The small molecule below binds the protein below.
Small molecule (SMILES): CC(=O)N[C@H]1[C@H](O[C@H]2[C@H](O)[C@@H](NC(C)=O)CO[C@@H]2CO)O[C@H](CO)[C@@H](O[C@@H]2O[C@H](CO)[C@@H](O)[C@H](O)[C@@H]2O)[C@@H]1O

Sequence of chain 1.B:
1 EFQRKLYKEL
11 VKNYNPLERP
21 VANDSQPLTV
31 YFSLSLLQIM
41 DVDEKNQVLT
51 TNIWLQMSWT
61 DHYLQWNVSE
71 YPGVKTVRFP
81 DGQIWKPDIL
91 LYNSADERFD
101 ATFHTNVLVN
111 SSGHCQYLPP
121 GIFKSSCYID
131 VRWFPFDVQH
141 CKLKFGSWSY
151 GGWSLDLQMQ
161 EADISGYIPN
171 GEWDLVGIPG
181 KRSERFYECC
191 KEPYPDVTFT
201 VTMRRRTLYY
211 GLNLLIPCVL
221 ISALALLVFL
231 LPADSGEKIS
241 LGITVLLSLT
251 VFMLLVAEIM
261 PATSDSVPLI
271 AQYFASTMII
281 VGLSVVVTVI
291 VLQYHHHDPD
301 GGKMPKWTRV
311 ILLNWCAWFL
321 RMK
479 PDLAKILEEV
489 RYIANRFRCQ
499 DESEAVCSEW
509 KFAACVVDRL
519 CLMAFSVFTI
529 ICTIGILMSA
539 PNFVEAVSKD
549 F

Binding-site contacts:
Ligand atom C3 contacts residue ASN110 of chain 1.B at 3.8 Å.
Ligand atom N2 contacts residue ASN110 of chain 1.B at 2.9 Å (h-bond).
Ligand atom C5 contacts residue HIS114 of chain 1.B at 3.3 Å.
Ligand atom C7 contacts residue HIS114 of chain 1.B at 4.0 Å.
Ligand atom C8 contacts residue SER111 of chain 1.B at 3.2 Å.
Ligand atom C3 contacts residue SER112 of chain 1.B at 3.9 Å.
Ligand atom C6 contacts residue HIS114 of chain 1.B at 3.6 Å.
Ligand atom C4 contacts residue ASN110 of chain 1.B at 4.2 Å.
Ligand atom C1 contacts residue ASN110 of chain 1.B at 1.4 Å.
Ligand atom O4 contacts residue HIS114 of chain 1.B at 4.3 Å.
Ligand atom C2 contacts residue ASN110 of chain 1.B at 2.5 Å.
Ligand atom O5 contacts residue HIS114 of chain 1.B at 3.6 Å.
Ligand atom O5 contacts residue SER112 of chain 1.B at 4.2 Å.
Ligand atom O5 contacts residue ASN110 of chain 1.B at 2.3 Å (h-bond).
Ligand atom O7 contacts residue ASN110 of chain 1.B at 3.5 Å (h-bond).
Ligand atom C7 contacts residue ASN110 of chain 1.B at 3.4 Å.
Ligand atom C5 contacts residue ASN110 of chain 1.B at 3.6 Å.
Ligand atom C7 contacts residue SER111 of chain 1.B at 4.2 Å.
Ligand atom C7 contacts residue SER112 of chain 1.B at 4.4 Å.
Ligand atom C1 contacts residue HIS114 of chain 1.B at 3.9 Å.
Ligand atom C8 contacts residue HIS114 of chain 1.B at 4.0 Å.
Ligand atom C2 contacts residue SER112 of chain 1.B at 3.6 Å.
Ligand atom C1 contacts residue SER112 of chain 1.B at 3.2 Å.
Ligand atom N2 contacts residue SER112 of chain 1.B at 3.3 Å (h-bond).
Ligand atom C5 contacts residue SER112 of chain 1.B at 4.4 Å.
Ligand atom O7 contacts residue HIS114 of chain 1.B at 3.6 Å.